Sequence of chain 1.B:
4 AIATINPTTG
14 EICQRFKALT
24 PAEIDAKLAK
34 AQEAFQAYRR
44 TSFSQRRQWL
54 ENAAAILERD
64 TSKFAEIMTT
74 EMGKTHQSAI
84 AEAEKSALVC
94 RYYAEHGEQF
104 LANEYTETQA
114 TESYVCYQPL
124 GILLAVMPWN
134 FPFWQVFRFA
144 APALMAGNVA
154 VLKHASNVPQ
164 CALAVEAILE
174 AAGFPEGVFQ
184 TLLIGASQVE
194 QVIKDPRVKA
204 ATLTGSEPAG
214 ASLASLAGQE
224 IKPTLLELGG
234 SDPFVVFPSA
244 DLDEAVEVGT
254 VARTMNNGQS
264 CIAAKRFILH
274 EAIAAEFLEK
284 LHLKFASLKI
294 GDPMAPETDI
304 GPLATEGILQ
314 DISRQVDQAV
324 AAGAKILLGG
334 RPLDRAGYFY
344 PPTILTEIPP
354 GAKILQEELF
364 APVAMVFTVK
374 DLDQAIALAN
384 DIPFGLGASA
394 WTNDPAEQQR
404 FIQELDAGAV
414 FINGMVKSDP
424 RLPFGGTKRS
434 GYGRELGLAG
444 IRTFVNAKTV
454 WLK

Binding-site contacts:
Ligand atom O4 contacts residue NDP1 of chain 1.R at 2.7 Å (h-bond).
Ligand atom C1 contacts residue ILE265 of chain 1.B at 4.0 Å (hydrophobic).
Ligand atom C2 contacts residue CYS264 of chain 1.B at 3.3 Å (hydrophobic).
Ligand atom O4 contacts residue GLN138 of chain 1.B at 3.7 Å.
Ligand atom O2 contacts residue PHE427 of chain 1.B at 4.4 Å.
Ligand atom C1 contacts residue PHE134 of chain 1.B at 4.3 Å (hydrophobic).
Ligand atom C3 contacts residue GLU230 of chain 1.B at 3.7 Å.
Ligand atom C4 contacts residue GLN138 of chain 1.B at 3.7 Å.
Ligand atom O4 contacts residue SER263 of chain 1.B at 3.9 Å.
Ligand atom O4 contacts residue GLU230 of chain 1.B at 4.4 Å.
Ligand atom C4 contacts residue GLU230 of chain 1.B at 3.3 Å.
Ligand atom C4 contacts residue CYS264 of chain 1.B at 1.9 Å (hydrophobic).
Ligand atom C3 contacts residue GLN138 of chain 1.B at 3.7 Å.
Ligand atom O1 contacts residue SER421 of chain 1.B at 3.5 Å (h-bond).
Ligand atom O2 contacts residue SER421 of chain 1.B at 2.8 Å (h-bond).
Ligand atom C4 contacts residue NDP1 of chain 1.R at 3.3 Å.
Ligand atom O1 contacts residue LYS88 of chain 1.B at 4.3 Å.
Ligand atom C2 contacts residue PHE134 of chain 1.B at 3.8 Å (hydrophobic).
Ligand atom C1 contacts residue ARG141 of chain 1.B at 3.6 Å.
Ligand atom O1 contacts residue TRP137 of chain 1.B at 4.1 Å.
Ligand atom C1 contacts residue TRP137 of chain 1.B at 3.8 Å (hydrophobic).
Ligand atom C3 contacts residue PHE134 of chain 1.B at 4.3 Å (hydrophobic).
Ligand atom C3 contacts residue CYS264 of chain 1.B at 2.7 Å (hydrophobic).
Ligand atom O4 contacts residue ASN133 of chain 1.B at 3.1 Å (h-bond).
Ligand atom C4 contacts residue ASN133 of chain 1.B at 4.4 Å.
Ligand atom O2 contacts residue TRP137 of chain 1.B at 3.0 Å (h-bond).
Ligand atom C1 contacts residue SER421 of chain 1.B at 3.6 Å.
Ligand atom O1 contacts residue ILE265 of chain 1.B at 3.9 Å.
Ligand atom C2 contacts residue SER263 of chain 1.B at 3.9 Å.
Ligand atom O1 contacts residue PHE134 of chain 1.B at 4.1 Å.
Ligand atom O4 contacts residue PHE134 of chain 1.B at 3.8 Å.
Ligand atom O4 contacts residue CYS264 of chain 1.B at 2.7 Å (h-bond).
Ligand atom C2 contacts residue ARG141 of chain 1.B at 4.3 Å.
Ligand atom C3 contacts residue PHE427 of chain 1.B at 4.4 Å (hydrophobic).
Ligand atom C3 contacts residue ARG141 of chain 1.B at 4.0 Å.
Ligand atom C2 contacts residue ILE265 of chain 1.B at 3.9 Å (hydrophobic).
Ligand atom O2 contacts residue ARG141 of chain 1.B at 2.4 Å (salt-bridge).

This protein binds this small molecule.
Small molecule (SMILES): O=CCCC(=O)O